The small molecule below binds the protein below.
Small molecule (SMILES): CC(=O)N[C@@H]1[C@@H](O)[C@H](O)[C@@H](CO)O[C@H]1O

Sequence of chain 1.C:
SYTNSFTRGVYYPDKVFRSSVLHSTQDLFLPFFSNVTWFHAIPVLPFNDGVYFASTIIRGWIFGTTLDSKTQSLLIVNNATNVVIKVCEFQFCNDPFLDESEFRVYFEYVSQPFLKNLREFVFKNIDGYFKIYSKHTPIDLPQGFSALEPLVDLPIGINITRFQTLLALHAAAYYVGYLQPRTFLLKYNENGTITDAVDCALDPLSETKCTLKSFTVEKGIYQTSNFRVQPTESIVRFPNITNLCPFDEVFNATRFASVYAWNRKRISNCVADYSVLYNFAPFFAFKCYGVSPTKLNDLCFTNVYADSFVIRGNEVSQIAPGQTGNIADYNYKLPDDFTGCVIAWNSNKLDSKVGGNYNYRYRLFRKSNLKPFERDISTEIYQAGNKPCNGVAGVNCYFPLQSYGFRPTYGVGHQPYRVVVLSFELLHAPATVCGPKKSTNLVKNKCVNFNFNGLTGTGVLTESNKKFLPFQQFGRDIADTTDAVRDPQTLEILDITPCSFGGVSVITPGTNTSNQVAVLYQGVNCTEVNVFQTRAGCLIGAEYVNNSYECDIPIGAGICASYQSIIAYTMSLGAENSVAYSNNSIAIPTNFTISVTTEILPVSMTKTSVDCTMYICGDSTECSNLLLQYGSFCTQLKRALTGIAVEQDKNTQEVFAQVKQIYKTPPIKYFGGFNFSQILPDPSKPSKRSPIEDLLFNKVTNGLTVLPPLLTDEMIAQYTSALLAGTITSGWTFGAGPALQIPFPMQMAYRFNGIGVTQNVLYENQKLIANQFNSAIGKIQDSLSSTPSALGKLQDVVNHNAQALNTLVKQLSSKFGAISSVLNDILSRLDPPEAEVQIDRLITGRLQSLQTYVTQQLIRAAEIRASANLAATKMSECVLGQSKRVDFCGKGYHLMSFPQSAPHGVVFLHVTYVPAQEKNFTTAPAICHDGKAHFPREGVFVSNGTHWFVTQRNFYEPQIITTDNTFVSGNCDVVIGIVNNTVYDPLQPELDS

Binding-site contacts:
Ligand atom O7 contacts residue ASN687 of chain 1.C at 2.8 Å.
Ligand atom C8 contacts residue ASN687 of chain 1.C at 3.5 Å.
Ligand atom C3 contacts residue ASN687 of chain 1.C at 3.8 Å.
Ligand atom C7 contacts residue ASN688 of chain 1.C at 2.9 Å.
Ligand atom O7 contacts residue ASN688 of chain 1.C at 2.0 Å.
Ligand atom C2 contacts residue ASN687 of chain 1.C at 2.5 Å.
Ligand atom C4 contacts residue ASN687 of chain 1.C at 4.2 Å.
Ligand atom C5 contacts residue ASN687 of chain 1.C at 3.6 Å.
Ligand atom C1 contacts residue ASN687 of chain 1.C at 1.4 Å.
Ligand atom C7 contacts residue ASN687 of chain 1.C at 3.1 Å.
Ligand atom N2 contacts residue ASN687 of chain 1.C at 2.9 Å (h-bond).
Ligand atom C8 contacts residue ASN688 of chain 1.C at 3.5 Å.
Ligand atom O5 contacts residue ASN687 of chain 1.C at 2.4 Å (h-bond).
Ligand atom N2 contacts residue ASN688 of chain 1.C at 3.6 Å.